Binding-site contacts:
Ligand atom C3 contacts residue ASN44 of chain 1.A at 3.8 Å.
Ligand atom C5 contacts residue TYR31 of chain 1.A at 4.0 Å (hydrophobic).
Ligand atom C5 contacts residue ASN44 of chain 1.A at 3.6 Å.
Ligand atom N2 contacts residue ASN44 of chain 1.A at 2.9 Å (h-bond).
Ligand atom C6 contacts residue PRO16 of chain 1.A at 4.3 Å (hydrophobic).
Ligand atom O5 contacts residue PRO16 of chain 1.A at 4.2 Å.
Ligand atom C2 contacts residue ASN44 of chain 1.A at 2.4 Å.
Ligand atom C1 contacts residue TYR31 of chain 1.A at 3.5 Å (hydrophobic).
Ligand atom C4 contacts residue ASN44 of chain 1.A at 4.2 Å.
Ligand atom O7 contacts residue ASN44 of chain 1.A at 3.1 Å (h-bond).
Ligand atom O5 contacts residue TYR31 of chain 1.A at 3.8 Å.
Ligand atom C7 contacts residue ASN44 of chain 1.A at 3.2 Å.
Ligand atom O5 contacts residue ASN44 of chain 1.A at 2.3 Å (h-bond).
Ligand atom C8 contacts residue PRO43 of chain 1.A at 4.2 Å (hydrophobic).
Ligand atom C6 contacts residue TYR14 of chain 1.A at 4.4 Å (hydrophobic).
Ligand atom C1 contacts residue ASN44 of chain 1.A at 1.4 Å.
Ligand atom C8 contacts residue ASN44 of chain 1.A at 4.4 Å.

Sequence of chain 1.A:
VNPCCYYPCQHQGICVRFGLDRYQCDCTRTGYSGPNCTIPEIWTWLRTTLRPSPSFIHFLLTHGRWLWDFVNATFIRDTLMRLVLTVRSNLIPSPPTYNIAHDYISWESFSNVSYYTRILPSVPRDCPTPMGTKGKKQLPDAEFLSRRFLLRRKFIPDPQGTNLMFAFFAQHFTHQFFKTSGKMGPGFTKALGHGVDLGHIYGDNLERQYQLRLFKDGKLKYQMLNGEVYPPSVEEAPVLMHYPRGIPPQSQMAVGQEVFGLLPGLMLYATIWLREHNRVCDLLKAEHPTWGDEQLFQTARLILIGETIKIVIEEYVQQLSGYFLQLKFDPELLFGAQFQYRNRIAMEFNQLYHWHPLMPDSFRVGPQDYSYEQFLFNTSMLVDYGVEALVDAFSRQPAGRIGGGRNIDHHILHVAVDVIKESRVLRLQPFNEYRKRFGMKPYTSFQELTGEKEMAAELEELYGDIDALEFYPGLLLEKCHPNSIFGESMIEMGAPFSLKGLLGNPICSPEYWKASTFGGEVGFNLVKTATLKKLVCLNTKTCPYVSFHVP

This small molecule binds to this protein.
Small molecule (SMILES): CC(=O)N[C@@H]1[C@@H](O)[C@H](O)[C@@H](CO)O[C@H]1O